The small molecule below binds the protein below.
Small molecule (SMILES): OC[C@H]1O[C@@H](n2cnc3c(NCCCc4ccc(O)cc4)ncnc32)[C@H](O)[C@@H]1O

Binding-site contacts:
Ligand atom O3 contacts residue SER62 of chain 1.A at 3.3 Å.
Ligand atom C8 contacts residue ILE115 of chain 1.A at 3.8 Å (hydrophobic).
Ligand atom C10 contacts residue ASP149 of chain 1.A at 3.5 Å.
Ligand atom C8 contacts residue CYS148 of chain 1.A at 3.7 Å (hydrophobic).
Ligand atom C2 contacts residue ASP114 of chain 1.A at 3.8 Å.
Ligand atom C8 contacts residue SER150 of chain 1.A at 3.4 Å.
Ligand atom C8 contacts residue ILE61 of chain 1.A at 3.5 Å (hydrophobic).
Ligand atom N4 contacts residue PHE200 of chain 1.A at 3.8 Å.
Ligand atom N2 contacts residue ASP114 of chain 1.A at 3.7 Å.
Ligand atom O4 contacts residue GLU175 of chain 1.A at 2.9 Å (salt-bridge).
Ligand atom C11 contacts residue TYR178 of chain 1.A at 3.8 Å (hydrophobic).
Ligand atom N4 contacts residue ASP149 of chain 1.A at 2.7 Å (salt-bridge).
Ligand atom C1 contacts residue ASP114 of chain 1.A at 3.4 Å.
Ligand atom N2 contacts residue ILE115 of chain 1.A at 3.5 Å (h-bond).
Ligand atom N1 contacts residue PRO167 of chain 1.A at 3.5 Å.
Ligand atom O3 contacts residue PRO167 of chain 1.A at 3.7 Å.
Ligand atom C9 contacts residue PHE200 of chain 1.A at 3.6 Å (hydrophobic).
Ligand atom O1 contacts residue ASP114 of chain 1.A at 2.4 Å (salt-bridge).
Ligand atom C14 contacts residue TYR178 of chain 1.A at 3.4 Å (hydrophobic).
Ligand atom O1 contacts residue ILE115 of chain 1.A at 3.1 Å.
Ligand atom C contacts residue GLY28 of chain 1.A at 3.7 Å.
Ligand atom C16 contacts residue GLU175 of chain 1.A at 3.7 Å.
Ligand atom C10 contacts residue TYR178 of chain 1.A at 3.5 Å (hydrophobic).
Ligand atom C contacts residue ASP114 of chain 1.A at 3.6 Å.
Ligand atom C4 contacts residue ASP114 of chain 1.A at 3.4 Å.
Ligand atom C6 contacts residue ILE115 of chain 1.A at 3.5 Å (hydrophobic).
Ligand atom N contacts residue ILE115 of chain 1.A at 3.5 Å.
Ligand atom C5 contacts residue PRO167 of chain 1.A at 3.5 Å (hydrophobic).
Ligand atom C5 contacts residue ILE115 of chain 1.A at 3.8 Å (hydrophobic).
Ligand atom C15 contacts residue TYR178 of chain 1.A at 3.8 Å (hydrophobic).
Ligand atom C7 contacts residue ILE115 of chain 1.A at 3.3 Å (hydrophobic).
Ligand atom N1 contacts residue ILE115 of chain 1.A at 3.8 Å.
Ligand atom O2 contacts residue GLY28 of chain 1.A at 3.4 Å (h-bond).
Ligand atom C9 contacts residue ASP149 of chain 1.A at 3.5 Å.
Ligand atom O contacts residue ASP114 of chain 1.A at 2.8 Å (salt-bridge).
Ligand atom N3 contacts residue ASP149 of chain 1.A at 3.5 Å (salt-bridge).
Ligand atom N2 contacts residue ILE61 of chain 1.A at 3.7 Å.
Ligand atom O contacts residue GLY64 of chain 1.A at 3.6 Å.
Ligand atom N3 contacts residue SER150 of chain 1.A at 3.0 Å (h-bond).
Ligand atom O2 contacts residue PRO167 of chain 1.A at 3.7 Å.

Sequence of chain 1.A:
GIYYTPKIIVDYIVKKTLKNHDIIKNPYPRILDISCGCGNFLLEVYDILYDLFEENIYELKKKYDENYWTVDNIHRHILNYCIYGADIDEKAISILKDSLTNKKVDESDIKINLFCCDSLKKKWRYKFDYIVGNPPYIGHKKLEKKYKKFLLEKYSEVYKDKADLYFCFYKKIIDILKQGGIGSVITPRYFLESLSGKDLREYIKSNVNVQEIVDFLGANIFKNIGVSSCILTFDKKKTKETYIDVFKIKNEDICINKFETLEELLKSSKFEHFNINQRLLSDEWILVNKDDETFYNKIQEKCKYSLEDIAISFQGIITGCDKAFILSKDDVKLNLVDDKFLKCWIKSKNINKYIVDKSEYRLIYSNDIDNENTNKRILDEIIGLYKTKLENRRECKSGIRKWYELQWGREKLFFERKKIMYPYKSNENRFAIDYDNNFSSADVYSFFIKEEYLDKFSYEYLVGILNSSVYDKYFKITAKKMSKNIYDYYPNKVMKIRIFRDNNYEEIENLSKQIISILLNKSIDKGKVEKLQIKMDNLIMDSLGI